A protein and the small-molecule ligand that binds it are described below.
Small molecule (SMILES): O=c1[nH]c(=O)c2[nH+]cn([C@@H]3O[C@H](COP(=O)(O)O)[C@@H](O)[C@H]3O)c2[nH]1

Binding-site contacts:
Ligand atom O1P contacts residue IMP1 of chain 1.S at 0.1 Å (h-bond).
Ligand atom O3P contacts residue IMP1 of chain 1.S at 0.5 Å (h-bond).
Ligand atom N9 contacts residue IMP1 of chain 1.S at 0.2 Å (h-bond).
Ligand atom N3 contacts residue CYS225 of chain 1.F at 2.9 Å (h-bond).
Ligand atom O2 contacts residue IMP1 of chain 1.S at 1.4 Å.
Ligand atom O3P contacts residue GLY287 of chain 1.F at 2.7 Å (h-bond).
Ligand atom O2P contacts residue IMP1 of chain 1.S at 0.3 Å (h-bond).
Ligand atom O6 contacts residue MET305 of chain 1.F at 3.1 Å (h-bond).
Ligand atom O1P contacts residue GLY222 of chain 1.F at 3.2 Å.
Ligand atom C8 contacts residue IMP1 of chain 1.S at 0.3 Å.
Ligand atom C6 contacts residue IMP1 of chain 1.S at 0.4 Å.
Ligand atom N3 contacts residue IMP1 of chain 1.S at 0.6 Å (h-bond).
Ligand atom C4' contacts residue IMP1 of chain 1.S at 0.1 Å.
Ligand atom O6 contacts residue IMP1 of chain 1.S at 0.4 Å (h-bond).
Ligand atom N7 contacts residue IMP1 of chain 1.S at 0.2 Å (h-bond).
Ligand atom O1P contacts residue ALA223 of chain 1.F at 2.8 Å (h-bond).
Ligand atom C5 contacts residue IMP1 of chain 1.S at 0.2 Å.
Ligand atom O2 contacts residue SER227 of chain 1.F at 2.4 Å (h-bond).
Ligand atom C2' contacts residue IMP1 of chain 1.S at 0.1 Å.
Ligand atom O2 contacts residue CYS225 of chain 1.F at 2.1 Å (h-bond).
Ligand atom N1 contacts residue IMP1 of chain 1.S at 0.7 Å (h-bond).
Ligand atom C1' contacts residue IMP1 of chain 1.S at 0.1 Å.
Ligand atom N1 contacts residue ARG314 of chain 1.F at 3.1 Å (salt-bridge).
Ligand atom C2 contacts residue CYS225 of chain 1.F at 2.4 Å (hydrophobic).
Ligand atom O5' contacts residue IMP1 of chain 1.S at 0.1 Å (h-bond).
Ligand atom P contacts residue IMP1 of chain 1.S at 0.1 Å.
Ligand atom O2P contacts residue HIS302 of chain 1.F at 2.8 Å (h-bond).
Ligand atom O1P contacts residue GLY266 of chain 1.F at 2.9 Å (h-bond).
Ligand atom O4' contacts residue IMP1 of chain 1.S at 0.2 Å (h-bond).
Ligand atom N7 contacts residue MET305 of chain 1.F at 3.1 Å (h-bond).
Ligand atom C3' contacts residue IMP1 of chain 1.S at 0.2 Å.
Ligand atom O3' contacts residue IMP1 of chain 1.S at 0.2 Å (h-bond).
Ligand atom O2' contacts residue IMP1 of chain 1.S at 0.1 Å (h-bond).
Ligand atom O3' contacts residue SER55 of chain 1.F at 2.9 Å (h-bond).
Ligand atom C2 contacts residue IMP1 of chain 1.S at 0.8 Å.
Ligand atom O3' contacts residue ASP264 of chain 1.F at 2.4 Å (salt-bridge).
Ligand atom O2' contacts residue ASP264 of chain 1.F at 2.4 Å (salt-bridge).
Ligand atom C4 contacts residue IMP1 of chain 1.S at 0.3 Å.
Ligand atom O6 contacts residue ALA306 of chain 1.F at 2.5 Å (h-bond).
Ligand atom C5' contacts residue IMP1 of chain 1.S at 0.3 Å.

Sequence of chain 1.F:
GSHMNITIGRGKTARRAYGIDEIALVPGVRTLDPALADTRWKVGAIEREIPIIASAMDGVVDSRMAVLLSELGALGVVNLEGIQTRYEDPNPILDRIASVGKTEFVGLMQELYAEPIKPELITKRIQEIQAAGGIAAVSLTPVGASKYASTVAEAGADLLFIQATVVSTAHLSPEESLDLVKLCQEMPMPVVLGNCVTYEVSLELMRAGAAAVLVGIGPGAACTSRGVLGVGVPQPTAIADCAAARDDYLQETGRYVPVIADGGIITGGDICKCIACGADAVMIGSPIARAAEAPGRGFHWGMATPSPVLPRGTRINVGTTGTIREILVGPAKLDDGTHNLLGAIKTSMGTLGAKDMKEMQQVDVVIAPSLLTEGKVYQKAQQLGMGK